A protein and the small-molecule ligand that binds it are described below.
Small molecule (SMILES): CC(=O)N[C@@H]1[C@@H](O)[C@H](O)[C@@H](CO)O[C@H]1O

Binding-site contacts:
Ligand atom O5 contacts residue ASN340 of chain 1.B at 2.4 Å (h-bond).
Ligand atom O6 contacts residue ASN340 of chain 1.A at 2.9 Å (h-bond).
Ligand atom C6 contacts residue ASN340 of chain 1.A at 3.3 Å.
Ligand atom C1 contacts residue ASN340 of chain 1.B at 1.4 Å.
Ligand atom C3 contacts residue ASN340 of chain 1.B at 3.8 Å.
Ligand atom N2 contacts residue ASN340 of chain 1.B at 2.9 Å (h-bond).
Ligand atom C5 contacts residue ASN340 of chain 1.B at 3.7 Å.
Ligand atom O5 contacts residue ASN340 of chain 1.A at 4.2 Å.
Ligand atom C8 contacts residue ASN340 of chain 1.B at 4.5 Å.
Ligand atom C6 contacts residue ASN340 of chain 1.B at 4.4 Å.
Ligand atom C4 contacts residue ASN340 of chain 1.B at 4.2 Å.
Ligand atom C7 contacts residue ASN340 of chain 1.B at 3.4 Å.
Ligand atom O7 contacts residue ASN340 of chain 1.B at 3.5 Å (h-bond).
Ligand atom C2 contacts residue ASN340 of chain 1.B at 2.5 Å.

Sequence of chain 1.A:
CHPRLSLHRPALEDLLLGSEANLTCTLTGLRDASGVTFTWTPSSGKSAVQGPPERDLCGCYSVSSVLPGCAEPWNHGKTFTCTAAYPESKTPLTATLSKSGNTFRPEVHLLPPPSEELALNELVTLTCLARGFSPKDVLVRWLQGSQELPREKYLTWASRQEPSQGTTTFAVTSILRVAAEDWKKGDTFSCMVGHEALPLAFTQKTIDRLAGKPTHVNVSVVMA

Sequence of chain 1.B:
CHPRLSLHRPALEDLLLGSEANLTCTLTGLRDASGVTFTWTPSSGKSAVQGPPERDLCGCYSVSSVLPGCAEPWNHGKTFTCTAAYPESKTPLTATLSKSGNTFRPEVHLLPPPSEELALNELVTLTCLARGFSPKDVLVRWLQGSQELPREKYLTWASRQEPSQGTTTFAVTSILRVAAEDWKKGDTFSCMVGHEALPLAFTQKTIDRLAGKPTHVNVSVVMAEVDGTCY